The small molecule below binds the protein below.
Small molecule (SMILES): CC(=O)N[C@@H]1[C@@H](O)[C@H](O)[C@@H](CO)O[C@H]1O

Sequence of chain 1.A:
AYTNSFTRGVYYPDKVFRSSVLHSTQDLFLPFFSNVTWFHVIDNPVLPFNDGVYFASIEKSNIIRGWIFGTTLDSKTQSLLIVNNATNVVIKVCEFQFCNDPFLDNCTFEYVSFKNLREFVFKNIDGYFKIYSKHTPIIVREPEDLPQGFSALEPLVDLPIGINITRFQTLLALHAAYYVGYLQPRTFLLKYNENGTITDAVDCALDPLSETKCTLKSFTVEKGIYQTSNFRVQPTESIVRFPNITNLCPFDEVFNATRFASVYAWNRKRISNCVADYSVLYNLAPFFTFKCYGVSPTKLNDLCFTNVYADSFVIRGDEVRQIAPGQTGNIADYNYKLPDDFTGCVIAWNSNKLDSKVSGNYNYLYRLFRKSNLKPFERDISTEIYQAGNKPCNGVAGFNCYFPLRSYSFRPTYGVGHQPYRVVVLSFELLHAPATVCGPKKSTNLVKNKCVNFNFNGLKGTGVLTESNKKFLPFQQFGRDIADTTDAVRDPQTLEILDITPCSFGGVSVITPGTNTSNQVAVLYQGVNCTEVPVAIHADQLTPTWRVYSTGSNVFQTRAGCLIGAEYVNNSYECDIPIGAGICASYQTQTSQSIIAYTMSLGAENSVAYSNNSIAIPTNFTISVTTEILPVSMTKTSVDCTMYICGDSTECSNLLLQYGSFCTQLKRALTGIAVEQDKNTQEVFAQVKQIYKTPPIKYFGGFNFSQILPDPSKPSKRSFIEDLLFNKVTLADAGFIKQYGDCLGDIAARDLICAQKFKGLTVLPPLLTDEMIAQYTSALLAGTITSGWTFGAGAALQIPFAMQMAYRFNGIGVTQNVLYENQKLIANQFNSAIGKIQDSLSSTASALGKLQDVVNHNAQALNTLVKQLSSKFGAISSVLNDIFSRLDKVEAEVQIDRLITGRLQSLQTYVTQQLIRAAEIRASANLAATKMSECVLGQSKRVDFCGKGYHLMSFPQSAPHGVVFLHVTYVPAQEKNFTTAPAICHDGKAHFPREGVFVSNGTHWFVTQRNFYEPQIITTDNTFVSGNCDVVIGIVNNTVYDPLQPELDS

Binding-site contacts:
Ligand atom C8 contacts residue ASN1131 of chain 1.A at 4.3 Å.
Ligand atom N2 contacts residue ASN1131 of chain 1.A at 2.9 Å (h-bond).
Ligand atom O5 contacts residue ASN1131 of chain 1.A at 2.4 Å (h-bond).
Ligand atom C5 contacts residue ASN1131 of chain 1.A at 3.7 Å.
Ligand atom C7 contacts residue ASN1131 of chain 1.A at 3.3 Å.
Ligand atom O7 contacts residue ASN1131 of chain 1.A at 3.2 Å (h-bond).
Ligand atom C3 contacts residue ASN1131 of chain 1.A at 3.8 Å.
Ligand atom C2 contacts residue ASN1131 of chain 1.A at 2.5 Å.
Ligand atom C1 contacts residue ASN1131 of chain 1.A at 1.4 Å.
Ligand atom C4 contacts residue ASN1131 of chain 1.A at 4.2 Å.